Sequence of chain 1.G:
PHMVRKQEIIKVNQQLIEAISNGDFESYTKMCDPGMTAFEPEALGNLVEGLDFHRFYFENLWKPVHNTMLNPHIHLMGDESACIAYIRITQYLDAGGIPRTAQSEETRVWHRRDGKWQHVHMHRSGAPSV

Binding-site contacts:
Ligand atom O1 contacts residue MET127 of chain 1.G at 3.3 Å.
Ligand atom CL contacts residue PHE59 of chain 1.G at 4.0 Å.
Ligand atom C11 contacts residue GLU41 of chain 1.G at 3.6 Å.
Ligand atom O2 contacts residue PHE54 of chain 1.G at 3.8 Å.
Ligand atom C contacts residue ILE21 of chain 1.G at 3.7 Å (hydrophobic).
Ligand atom C11 contacts residue ARG129 of chain 1.G at 3.8 Å.
Ligand atom C5 contacts residue ILE21 of chain 1.G at 3.8 Å (hydrophobic).
Ligand atom C7 contacts residue SER134 of chain 1.G at 3.5 Å.
Ligand atom C2 contacts residue ARG129 of chain 1.G at 3.9 Å.
Ligand atom N contacts residue ILE21 of chain 1.G at 3.5 Å.
Ligand atom C contacts residue ARG113 of chain 1.G at 3.2 Å.
Ligand atom O1 contacts residue ARG129 of chain 1.G at 3.2 Å (salt-bridge).
Ligand atom C12 contacts residue TYR58 of chain 1.G at 4.0 Å (hydrophobic).
Ligand atom C10 contacts residue ARG129 of chain 1.G at 3.7 Å.
Ligand atom C3 contacts residue ARG129 of chain 1.G at 3.9 Å.
Ligand atom C11 contacts residue TYR58 of chain 1.G at 3.8 Å (hydrophobic).
Ligand atom C9 contacts residue SER134 of chain 1.G at 3.9 Å.
Ligand atom O contacts residue TYR29 of chain 1.G at 2.9 Å (h-bond).
Ligand atom C12 contacts residue HIS55 of chain 1.G at 3.4 Å.
Ligand atom O contacts residue ILE21 of chain 1.G at 3.9 Å.
Ligand atom C4 contacts residue ILE21 of chain 1.G at 3.3 Å (hydrophobic).
Ligand atom C1 contacts residue ILE21 of chain 1.G at 3.5 Å (hydrophobic).
Ligand atom C contacts residue TYR29 of chain 1.G at 3.5 Å (hydrophobic).
Ligand atom C13 contacts residue GLU41 of chain 1.G at 3.6 Å.
Ligand atom C9 contacts residue ILE21 of chain 1.G at 3.5 Å (hydrophobic).
Ligand atom O contacts residue ARG113 of chain 1.G at 2.7 Å (salt-bridge).
Ligand atom O2 contacts residue TYR58 of chain 1.G at 3.4 Å.
Ligand atom C contacts residue MET127 of chain 1.G at 3.5 Å (hydrophobic).
Ligand atom C13 contacts residue HIS55 of chain 1.G at 3.2 Å.
Ligand atom C1 contacts residue TYR29 of chain 1.G at 3.3 Å (hydrophobic).
Ligand atom C6 contacts residue SER134 of chain 1.G at 3.7 Å.
Ligand atom CL1 contacts residue ARG129 of chain 1.G at 3.8 Å.
Ligand atom O2 contacts residue GLU41 of chain 1.G at 2.5 Å (salt-bridge).
Ligand atom O1 contacts residue ARG113 of chain 1.G at 2.8 Å (salt-bridge).
Ligand atom O contacts residue MET127 of chain 1.G at 3.1 Å (h-bond).
Ligand atom C contacts residue ARG129 of chain 1.G at 4.0 Å.
Ligand atom O2 contacts residue HIS55 of chain 1.G at 2.8 Å (h-bond).
Ligand atom CL1 contacts residue ARG93 of chain 1.G at 3.2 Å.
Ligand atom C8 contacts residue SER134 of chain 1.G at 3.6 Å.
Ligand atom C12 contacts residue GLU41 of chain 1.G at 3.2 Å.

The small molecule below binds the protein below.
Small molecule (SMILES): O=C(O)Cc1cc(O)ccc1Nc1c(Cl)cccc1Cl